Binding-site contacts:
Ligand atom C1 contacts residue ASN358 of chain 21.F at 1.4 Å.
Ligand atom O5 contacts residue ASN358 of chain 21.F at 2.4 Å (h-bond).
Ligand atom O7 contacts residue SER345 of chain 21.F at 4.2 Å.
Ligand atom C2 contacts residue ASN358 of chain 21.F at 2.5 Å.
Ligand atom C5 contacts residue ASN358 of chain 21.F at 3.6 Å.
Ligand atom C3 contacts residue ASN358 of chain 21.F at 3.8 Å.
Ligand atom O7 contacts residue SER343 of chain 21.F at 4.3 Å.
Ligand atom O7 contacts residue ASN358 of chain 21.F at 3.3 Å (h-bond).
Ligand atom C7 contacts residue ASN358 of chain 21.F at 3.4 Å.
Ligand atom N2 contacts residue ASN358 of chain 21.F at 2.9 Å (h-bond).
Ligand atom C4 contacts residue ASN358 of chain 21.F at 4.2 Å.

Sequence of chain 21.F:
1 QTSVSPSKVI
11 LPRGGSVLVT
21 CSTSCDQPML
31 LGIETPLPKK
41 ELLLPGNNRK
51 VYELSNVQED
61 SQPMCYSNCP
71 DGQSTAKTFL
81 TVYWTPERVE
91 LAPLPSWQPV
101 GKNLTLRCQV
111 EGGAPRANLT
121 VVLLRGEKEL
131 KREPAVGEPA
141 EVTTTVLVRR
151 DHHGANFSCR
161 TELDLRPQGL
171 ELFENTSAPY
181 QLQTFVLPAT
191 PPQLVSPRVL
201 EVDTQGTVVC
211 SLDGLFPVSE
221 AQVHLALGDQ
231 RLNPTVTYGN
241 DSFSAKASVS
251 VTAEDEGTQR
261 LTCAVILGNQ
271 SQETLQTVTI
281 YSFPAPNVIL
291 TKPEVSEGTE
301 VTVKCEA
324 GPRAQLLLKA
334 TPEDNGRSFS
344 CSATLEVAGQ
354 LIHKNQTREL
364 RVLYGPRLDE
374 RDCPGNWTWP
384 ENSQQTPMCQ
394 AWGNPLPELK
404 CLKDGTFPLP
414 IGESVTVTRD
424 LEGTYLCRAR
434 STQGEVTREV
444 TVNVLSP

A small-molecule ligand and the protein it binds are described below.
Small molecule (SMILES): CC(=O)N[C@@H]1[C@@H](O)[C@H](O)[C@@H](CO)O[C@H]1O